Sequence of chain 1.C:
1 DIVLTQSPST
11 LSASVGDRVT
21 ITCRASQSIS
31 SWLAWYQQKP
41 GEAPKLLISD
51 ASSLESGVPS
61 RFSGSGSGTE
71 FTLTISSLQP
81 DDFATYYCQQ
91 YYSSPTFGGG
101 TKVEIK

Sequence of chain 1.A:
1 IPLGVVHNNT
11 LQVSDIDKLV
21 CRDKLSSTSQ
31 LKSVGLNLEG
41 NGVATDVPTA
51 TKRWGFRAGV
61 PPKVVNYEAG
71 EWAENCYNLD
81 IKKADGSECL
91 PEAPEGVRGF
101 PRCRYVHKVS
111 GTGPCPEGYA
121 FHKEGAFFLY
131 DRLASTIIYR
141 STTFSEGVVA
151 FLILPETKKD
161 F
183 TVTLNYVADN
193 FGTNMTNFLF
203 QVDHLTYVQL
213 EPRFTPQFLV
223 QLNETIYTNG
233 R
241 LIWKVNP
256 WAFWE

Sequence of chain 1.B:
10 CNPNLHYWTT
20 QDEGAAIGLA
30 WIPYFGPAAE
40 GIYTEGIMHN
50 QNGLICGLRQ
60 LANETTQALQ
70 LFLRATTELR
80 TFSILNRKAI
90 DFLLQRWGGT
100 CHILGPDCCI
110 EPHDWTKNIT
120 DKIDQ

Sequence of chain 1.D:
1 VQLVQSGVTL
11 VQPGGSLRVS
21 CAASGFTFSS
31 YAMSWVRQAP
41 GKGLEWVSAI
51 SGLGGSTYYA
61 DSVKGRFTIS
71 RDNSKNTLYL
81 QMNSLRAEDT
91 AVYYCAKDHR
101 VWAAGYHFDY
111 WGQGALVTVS

A protein and the small-molecule ligand that binds it are described below.
Small molecule (SMILES): CC(=O)N[C@H]1[C@H](O[C@H]2[C@H](O)[C@@H](NC(C)=O)CO[C@@H]2CO)O[C@H](CO)[C@@H](O[C@@H]2O[C@H](CO[C@H]3O[C@H](CO)[C@@H](O)[C@H](O)[C@@H]3O)[C@@H](O)[C@H](O[C@H]3O[C@H](CO)[C@@H](O)[C@H](O)[C@@H]3O)[C@@H]2O)[C@@H]1O

Binding-site contacts:
Ligand atom O2 contacts residue ASP50 of chain 1.C at 4.2 Å.
Ligand atom O4 contacts residue GLU124 of chain 1.A at 3.7 Å.
Ligand atom C3 contacts residue ASP50 of chain 1.C at 4.0 Å.
Ligand atom O7 contacts residue LEU38 of chain 1.A at 3.9 Å.
Ligand atom C2 contacts residue ARG100 of chain 1.D at 3.6 Å.
Ligand atom O4 contacts residue ARG100 of chain 1.D at 4.0 Å.
Ligand atom C1 contacts residue ASN62 of chain 1.B at 1.4 Å.
Ligand atom O3 contacts residue ASP50 of chain 1.C at 2.9 Å (salt-bridge).
Ligand atom C8 contacts residue ALA126 of chain 1.A at 4.1 Å (hydrophobic).
Ligand atom C6 contacts residue VAL101 of chain 1.D at 3.7 Å (hydrophobic).
Ligand atom C3 contacts residue ARG100 of chain 1.D at 3.9 Å.
Ligand atom C1 contacts residue ARG100 of chain 1.D at 3.5 Å.
Ligand atom O6 contacts residue VAL101 of chain 1.D at 2.7 Å (h-bond).
Ligand atom O6 contacts residue ARG100 of chain 1.D at 3.2 Å.
Ligand atom O7 contacts residue GLU124 of chain 1.A at 3.2 Å.
Ligand atom O5 contacts residue VAL101 of chain 1.D at 3.9 Å.
Ligand atom C8 contacts residue ARG100 of chain 1.D at 3.4 Å.
Ligand atom O3 contacts residue GLU124 of chain 1.A at 3.5 Å.
Ligand atom C7 contacts residue ASN62 of chain 1.B at 4.0 Å.
Ligand atom C7 contacts residue GLU124 of chain 1.A at 3.4 Å.
Ligand atom C8 contacts residue VAL148 of chain 1.A at 4.0 Å (hydrophobic).
Ligand atom C8 contacts residue GLU124 of chain 1.A at 4.3 Å.
Ligand atom C5 contacts residue ASN62 of chain 1.B at 3.6 Å.
Ligand atom C2 contacts residue ASN62 of chain 1.B at 2.5 Å.
Ligand atom O6 contacts residue ALA104 of chain 1.D at 4.0 Å.
Ligand atom C3 contacts residue ASN62 of chain 1.B at 3.8 Å.
Ligand atom C7 contacts residue LEU38 of chain 1.A at 4.2 Å (hydrophobic).
Ligand atom C7 contacts residue ARG100 of chain 1.D at 3.1 Å.
Ligand atom N2 contacts residue ASN62 of chain 1.B at 2.9 Å (h-bond).
Ligand atom C8 contacts residue ASN62 of chain 1.B at 4.2 Å.
Ligand atom O7 contacts residue ARG100 of chain 1.D at 3.6 Å.
Ligand atom C3 contacts residue GLU124 of chain 1.A at 3.9 Å.
Ligand atom O5 contacts residue ASN62 of chain 1.B at 2.4 Å (h-bond).
Ligand atom C6 contacts residue ARG100 of chain 1.D at 3.9 Å.
Ligand atom N2 contacts residue GLU124 of chain 1.A at 3.7 Å.
Ligand atom C8 contacts residue LEU38 of chain 1.A at 4.0 Å (hydrophobic).
Ligand atom C4 contacts residue ASN62 of chain 1.B at 4.3 Å.
Ligand atom C2 contacts residue GLU124 of chain 1.A at 3.6 Å.
Ligand atom C2 contacts residue ASP50 of chain 1.C at 4.3 Å.
Ligand atom N2 contacts residue ARG100 of chain 1.D at 3.0 Å (salt-bridge).